A small-molecule ligand and the protein it binds are described below.
Small molecule (SMILES): CC(=O)N[C@H]1[C@H](O[C@H]2[C@H](O)[C@@H](NC(C)=O)CO[C@@H]2CO)O[C@H](CO)[C@@H](O[C@@H]2O[C@H](CO)[C@@H](O)[C@H](O)[C@@H]2O)[C@@H]1O

Binding-site contacts:
Ligand atom C7 contacts residue SER367 of chain 1.J at 3.4 Å.
Ligand atom O5 contacts residue ASN365 of chain 1.J at 2.5 Å (h-bond).
Ligand atom O6 contacts residue SER392 of chain 1.J at 3.4 Å.
Ligand atom O6 contacts residue PHE233 of chain 1.I at 2.9 Å (h-bond).
Ligand atom C8 contacts residue SER237 of chain 1.I at 3.7 Å.
Ligand atom C8 contacts residue ASN365 of chain 1.J at 3.7 Å.
Ligand atom C6 contacts residue GLY391 of chain 1.J at 3.4 Å.
Ligand atom C5 contacts residue PHE233 of chain 1.I at 3.8 Å (hydrophobic).
Ligand atom O7 contacts residue GLY197 of chain 1.I at 3.5 Å (h-bond).
Ligand atom C6 contacts residue SER392 of chain 1.J at 4.2 Å.
Ligand atom C1 contacts residue ASN365 of chain 1.J at 1.5 Å.
Ligand atom C2 contacts residue SER367 of chain 1.J at 4.1 Å.
Ligand atom C8 contacts residue ARG235 of chain 1.I at 4.0 Å.
Ligand atom N2 contacts residue SER367 of chain 1.J at 2.9 Å (h-bond).
Ligand atom C6 contacts residue VAL388 of chain 1.J at 4.2 Å (hydrophobic).
Ligand atom O6 contacts residue SER234 of chain 1.I at 4.0 Å.
Ligand atom C8 contacts residue MET75 of chain 1.I at 3.8 Å (hydrophobic).
Ligand atom C8 contacts residue SER367 of chain 1.J at 3.1 Å.
Ligand atom O7 contacts residue ASN365 of chain 1.J at 3.2 Å (h-bond).
Ligand atom C1 contacts residue TYR393 of chain 1.J at 3.7 Å (hydrophobic).
Ligand atom C2 contacts residue ASN365 of chain 1.J at 2.6 Å.
Ligand atom C6 contacts residue TYR393 of chain 1.J at 4.0 Å (hydrophobic).
Ligand atom O5 contacts residue TYR393 of chain 1.J at 4.1 Å.
Ligand atom O6 contacts residue VAL388 of chain 1.J at 3.6 Å.
Ligand atom C3 contacts residue ASN365 of chain 1.J at 3.9 Å.
Ligand atom N2 contacts residue ASN365 of chain 1.J at 2.9 Å (h-bond).
Ligand atom O6 contacts residue TYR393 of chain 1.J at 3.0 Å (h-bond).
Ligand atom C7 contacts residue ARG235 of chain 1.I at 4.1 Å.
Ligand atom C8 contacts residue SER392 of chain 1.J at 4.2 Å.
Ligand atom O7 contacts residue TYR393 of chain 1.J at 3.7 Å.
Ligand atom O5 contacts residue VAL388 of chain 1.J at 3.7 Å.
Ligand atom C6 contacts residue PHE233 of chain 1.I at 3.5 Å (hydrophobic).
Ligand atom C5 contacts residue ASN365 of chain 1.J at 3.8 Å.
Ligand atom O3 contacts residue ARG235 of chain 1.I at 4.1 Å.
Ligand atom C7 contacts residue ASN365 of chain 1.J at 3.1 Å.
Ligand atom C5 contacts residue TYR393 of chain 1.J at 3.7 Å (hydrophobic).
Ligand atom O6 contacts residue GLY391 of chain 1.J at 3.8 Å.
Ligand atom N2 contacts residue ARG235 of chain 1.I at 4.2 Å.
Ligand atom C8 contacts residue TYR393 of chain 1.J at 3.6 Å (hydrophobic).
Ligand atom C7 contacts residue TYR393 of chain 1.J at 3.9 Å (hydrophobic).

Sequence of chain 1.I:
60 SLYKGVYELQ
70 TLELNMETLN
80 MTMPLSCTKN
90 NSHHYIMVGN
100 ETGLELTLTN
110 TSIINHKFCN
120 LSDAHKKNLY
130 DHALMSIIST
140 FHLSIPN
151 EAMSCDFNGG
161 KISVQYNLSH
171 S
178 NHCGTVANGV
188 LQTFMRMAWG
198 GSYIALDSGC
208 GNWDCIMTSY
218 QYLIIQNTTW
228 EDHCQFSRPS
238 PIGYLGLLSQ

Sequence of chain 1.J:
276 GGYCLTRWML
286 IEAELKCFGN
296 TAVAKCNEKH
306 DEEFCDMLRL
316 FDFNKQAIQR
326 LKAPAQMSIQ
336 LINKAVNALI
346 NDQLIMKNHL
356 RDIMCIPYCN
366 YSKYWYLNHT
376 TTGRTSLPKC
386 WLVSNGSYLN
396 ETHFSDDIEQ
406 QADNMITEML